Binding-site contacts:
Ligand atom O5 contacts residue ARG14 of chain 1.A at 4.1 Å.
Ligand atom C1 contacts residue ASN57 of chain 1.A at 2.9 Å.
Ligand atom O7 contacts residue ASN57 of chain 1.A at 3.5 Å (h-bond).
Ligand atom C8 contacts residue ASN57 of chain 1.A at 3.6 Å.
Ligand atom C5 contacts residue ARG14 of chain 1.A at 4.5 Å.
Ligand atom C2 contacts residue ASN57 of chain 1.A at 3.2 Å.
Ligand atom N2 contacts residue ASN57 of chain 1.A at 2.9 Å (h-bond).
Ligand atom C7 contacts residue ASN57 of chain 1.A at 3.0 Å.
Ligand atom C1 contacts residue ARG14 of chain 1.A at 3.5 Å.
Ligand atom O5 contacts residue ASN57 of chain 1.A at 3.9 Å.

This small molecule binds to this protein.
Small molecule (SMILES): CC(=O)N[C@@H]1[C@@H](O)[C@H](O)[C@@H](CO)O[C@H]1O

Sequence of chain 1.A:
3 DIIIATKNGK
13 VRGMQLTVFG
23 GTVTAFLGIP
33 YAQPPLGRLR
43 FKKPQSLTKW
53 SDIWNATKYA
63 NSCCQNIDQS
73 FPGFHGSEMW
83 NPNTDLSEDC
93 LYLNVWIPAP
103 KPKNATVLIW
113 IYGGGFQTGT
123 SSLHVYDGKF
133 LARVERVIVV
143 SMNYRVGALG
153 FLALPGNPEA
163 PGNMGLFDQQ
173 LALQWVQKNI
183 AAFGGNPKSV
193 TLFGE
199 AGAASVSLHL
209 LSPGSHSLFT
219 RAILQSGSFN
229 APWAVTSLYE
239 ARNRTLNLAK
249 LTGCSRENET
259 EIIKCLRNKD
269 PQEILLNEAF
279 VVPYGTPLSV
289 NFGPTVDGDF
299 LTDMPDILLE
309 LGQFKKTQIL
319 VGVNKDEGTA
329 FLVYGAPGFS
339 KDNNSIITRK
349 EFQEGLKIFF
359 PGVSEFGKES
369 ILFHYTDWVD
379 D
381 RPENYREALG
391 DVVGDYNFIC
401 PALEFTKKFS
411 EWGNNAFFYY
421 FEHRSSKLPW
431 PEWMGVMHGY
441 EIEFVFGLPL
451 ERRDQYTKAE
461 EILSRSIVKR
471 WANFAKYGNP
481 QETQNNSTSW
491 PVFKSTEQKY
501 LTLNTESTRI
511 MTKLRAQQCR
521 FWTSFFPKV